Sequence of chain 1.A:
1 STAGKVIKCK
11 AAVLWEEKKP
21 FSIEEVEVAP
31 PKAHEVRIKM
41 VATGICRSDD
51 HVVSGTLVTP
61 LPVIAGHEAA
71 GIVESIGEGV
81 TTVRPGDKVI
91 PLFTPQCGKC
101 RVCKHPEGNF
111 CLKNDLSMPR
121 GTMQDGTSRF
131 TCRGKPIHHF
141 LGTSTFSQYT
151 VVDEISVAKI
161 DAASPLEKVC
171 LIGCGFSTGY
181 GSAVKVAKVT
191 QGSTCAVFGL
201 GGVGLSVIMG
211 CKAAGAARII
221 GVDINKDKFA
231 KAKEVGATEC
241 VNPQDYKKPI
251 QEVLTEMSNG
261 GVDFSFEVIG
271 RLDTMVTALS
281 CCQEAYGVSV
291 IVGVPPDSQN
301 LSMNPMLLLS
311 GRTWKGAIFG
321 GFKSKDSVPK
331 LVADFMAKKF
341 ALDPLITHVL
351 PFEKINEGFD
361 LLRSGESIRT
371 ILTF

Sequence of chain 1.B:
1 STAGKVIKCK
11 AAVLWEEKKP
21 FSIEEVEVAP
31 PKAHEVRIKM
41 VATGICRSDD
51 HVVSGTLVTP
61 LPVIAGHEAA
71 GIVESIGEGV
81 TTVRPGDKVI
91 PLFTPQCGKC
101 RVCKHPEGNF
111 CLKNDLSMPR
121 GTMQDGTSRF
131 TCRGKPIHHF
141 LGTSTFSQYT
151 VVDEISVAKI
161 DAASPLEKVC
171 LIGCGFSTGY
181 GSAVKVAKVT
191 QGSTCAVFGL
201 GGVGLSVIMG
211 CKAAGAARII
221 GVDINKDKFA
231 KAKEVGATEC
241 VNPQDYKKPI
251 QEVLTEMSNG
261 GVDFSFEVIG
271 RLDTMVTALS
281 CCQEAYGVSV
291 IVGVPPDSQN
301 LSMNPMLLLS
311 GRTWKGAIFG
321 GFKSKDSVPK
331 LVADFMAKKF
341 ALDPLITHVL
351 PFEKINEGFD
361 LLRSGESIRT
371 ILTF

This small molecule binds to this protein.
Small molecule (SMILES): OCc1c(F)c(F)c(F)c(F)c1F

Binding-site contacts:
Ligand atom C5 contacts residue LEU141 of chain 1.A at 3.8 Å (hydrophobic).
Ligand atom F3 contacts residue LEU309 of chain 1.B at 3.7 Å.
Ligand atom F2 contacts residue VAL294 of chain 1.A at 3.8 Å.
Ligand atom C3 contacts residue LEU116 of chain 1.A at 3.6 Å (hydrophobic).
Ligand atom C7 contacts residue CYS174 of chain 1.A at 3.7 Å (hydrophobic).
Ligand atom C6 contacts residue SER48 of chain 1.A at 3.5 Å.
Ligand atom C2 contacts residue NAJ1 of chain 1.E at 4.0 Å.
Ligand atom C5 contacts residue LEU57 of chain 1.A at 3.5 Å (hydrophobic).
Ligand atom F4 contacts residue LEU57 of chain 1.A at 3.3 Å.
Ligand atom O1 contacts residue CYS174 of chain 1.A at 3.4 Å (h-bond).
Ligand atom F6 contacts residue SER48 of chain 1.A at 3.2 Å.
Ligand atom C7 contacts residue PHE93 of chain 1.A at 3.6 Å (hydrophobic).
Ligand atom F3 contacts residue LEU116 of chain 1.A at 3.7 Å.
Ligand atom C3 contacts residue VAL294 of chain 1.A at 3.6 Å (hydrophobic).
Ligand atom O1 contacts residue SER48 of chain 1.A at 2.5 Å (h-bond).
Ligand atom F3 contacts residue VAL294 of chain 1.A at 3.5 Å.
Ligand atom C7 contacts residue SER48 of chain 1.A at 3.4 Å.
Ligand atom F6 contacts residue LEU141 of chain 1.A at 3.2 Å.
Ligand atom C7 contacts residue HIS67 of chain 1.A at 3.6 Å.
Ligand atom C2 contacts residue VAL294 of chain 1.A at 3.8 Å (hydrophobic).
Ligand atom C7 contacts residue NAJ1 of chain 1.E at 3.4 Å.
Ligand atom C6 contacts residue LEU141 of chain 1.A at 3.7 Å (hydrophobic).
Ligand atom F3 contacts residue ILE318 of chain 1.A at 3.5 Å.
Ligand atom F2 contacts residue ILE318 of chain 1.A at 3.7 Å.
Ligand atom F2 contacts residue NAJ1 of chain 1.E at 2.8 Å.
Ligand atom C4 contacts residue LEU57 of chain 1.A at 3.8 Å (hydrophobic).
Ligand atom C1 contacts residue PHE93 of chain 1.A at 4.0 Å (hydrophobic).
Ligand atom C7 contacts residue ZN1 of chain 1.C at 2.9 Å.
Ligand atom F6 contacts residue HIS67 of chain 1.A at 3.3 Å.
Ligand atom C4 contacts residue LEU116 of chain 1.A at 3.7 Å (hydrophobic).
Ligand atom F5 contacts residue PHE140 of chain 1.A at 3.3 Å.
Ligand atom O1 contacts residue CYS46 of chain 1.A at 3.4 Å (h-bond).
Ligand atom C2 contacts residue SER48 of chain 1.A at 4.0 Å.
Ligand atom O1 contacts residue NAJ1 of chain 1.E at 3.0 Å.
Ligand atom F4 contacts residue LEU116 of chain 1.A at 3.9 Å.
Ligand atom F5 contacts residue LEU57 of chain 1.A at 3.2 Å.
Ligand atom F5 contacts residue LEU141 of chain 1.A at 3.4 Å.
Ligand atom O1 contacts residue ZN1 of chain 1.C at 1.9 Å.
Ligand atom O1 contacts residue HIS67 of chain 1.A at 3.1 Å (h-bond).
Ligand atom C1 contacts residue SER48 of chain 1.A at 3.4 Å.